Sequence of chain 1.C:
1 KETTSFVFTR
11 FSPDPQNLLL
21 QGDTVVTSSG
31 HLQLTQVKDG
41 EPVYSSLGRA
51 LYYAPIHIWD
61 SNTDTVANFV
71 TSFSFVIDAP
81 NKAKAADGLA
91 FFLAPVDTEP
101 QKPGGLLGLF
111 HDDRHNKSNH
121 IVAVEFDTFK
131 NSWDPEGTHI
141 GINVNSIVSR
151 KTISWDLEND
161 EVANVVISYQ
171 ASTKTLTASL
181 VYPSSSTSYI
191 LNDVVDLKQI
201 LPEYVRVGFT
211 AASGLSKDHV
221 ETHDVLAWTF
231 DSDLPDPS

Binding-site contacts:
Ligand atom C1 contacts residue ASN116 of chain 1.C at 1.5 Å.
Ligand atom C2 contacts residue ASN116 of chain 1.C at 2.5 Å.
Ligand atom N2 contacts residue ASN116 of chain 1.C at 3.0 Å (h-bond).
Ligand atom C5 contacts residue ASN116 of chain 1.C at 3.7 Å.
Ligand atom C3 contacts residue ASN116 of chain 1.C at 3.9 Å.
Ligand atom C1 contacts residue SER118 of chain 1.C at 4.4 Å.
Ligand atom O7 contacts residue ARG114 of chain 1.C at 2.9 Å (salt-bridge).
Ligand atom C4 contacts residue ASN116 of chain 1.C at 4.3 Å.
Ligand atom C8 contacts residue ARG114 of chain 1.C at 4.2 Å.
Ligand atom O2 contacts residue ARG114 of chain 1.C at 3.6 Å (salt-bridge).
Ligand atom C5 contacts residue SER118 of chain 1.C at 4.2 Å.
Ligand atom C7 contacts residue ASN116 of chain 1.C at 3.5 Å.
Ligand atom O7 contacts residue ASN116 of chain 1.C at 3.6 Å (h-bond).
Ligand atom C7 contacts residue ARG114 of chain 1.C at 3.9 Å.
Ligand atom O5 contacts residue ASN116 of chain 1.C at 2.4 Å (h-bond).
Ligand atom O7 contacts residue ASP112 of chain 1.C at 4.1 Å.
Ligand atom C6 contacts residue SER118 of chain 1.C at 4.0 Å.
Ligand atom O5 contacts residue SER118 of chain 1.C at 3.8 Å.

This small molecule binds to this protein.
Small molecule (SMILES): CC(=O)N[C@H]1[C@H](O[C@H]2[C@H](O[C@@H]3O[C@@H](C)[C@@H](O)[C@@H](O)[C@@H]3O)[C@@H](NC(C)=O)CO[C@@H]2CO)O[C@H](CO)[C@@H](O[C@@H]2O[C@H](CO)[C@@H](O)[C@H](O)[C@@H]2O)[C@@H]1O